Binding-site contacts:
Ligand atom OAB contacts residue PO41 of chain 1.F at 2.8 Å (h-bond).
Ligand atom CAI contacts residue LYS61 of chain 1.B at 3.4 Å.
Ligand atom CAA contacts residue ASN87 of chain 1.B at 3.3 Å.
Ligand atom CAO contacts residue THR88 of chain 1.B at 3.1 Å.
Ligand atom OAF contacts residue ASN87 of chain 1.B at 2.5 Å (h-bond).
Ligand atom OAH contacts residue ASN188 of chain 1.B at 3.4 Å (h-bond).
Ligand atom OAH contacts residue VAL186 of chain 1.B at 3.5 Å.
Ligand atom CAJ contacts residue LYS61 of chain 1.B at 3.4 Å.
Ligand atom OAH contacts residue ALA189 of chain 1.B at 2.9 Å (h-bond).
Ligand atom OAE contacts residue ASN87 of chain 1.B at 3.2 Å (h-bond).
Ligand atom OAE contacts residue SER84 of chain 1.B at 2.8 Å (h-bond).
Ligand atom NAM contacts residue THR317 of chain 1.B at 2.6 Å (h-bond).
Ligand atom CAI contacts residue THR85 of chain 1.B at 3.3 Å.
Ligand atom CAA contacts residue THR317 of chain 1.B at 3.2 Å.
Ligand atom CAO contacts residue SER84 of chain 1.B at 3.3 Å.
Ligand atom OAD contacts residue ALA189 of chain 1.B at 3.5 Å (h-bond).
Ligand atom CAP contacts residue PO41 of chain 1.F at 3.5 Å.
Ligand atom CAP contacts residue THR85 of chain 1.B at 3.2 Å.
Ligand atom OAE contacts residue THR85 of chain 1.B at 3.1 Å (h-bond).
Ligand atom CAL contacts residue GLY187 of chain 1.B at 3.4 Å.
Ligand atom CAO contacts residue PO41 of chain 1.F at 3.5 Å.
Ligand atom OAB contacts residue THR88 of chain 1.B at 3.2 Å (h-bond).
Ligand atom OAG contacts residue ASN191 of chain 1.B at 2.6 Å (h-bond).
Ligand atom OAC contacts residue PO41 of chain 1.F at 2.9 Å (h-bond).
Ligand atom CAO contacts residue THR85 of chain 1.B at 3.1 Å.
Ligand atom OAE contacts residue THR88 of chain 1.B at 3.0 Å (h-bond).
Ligand atom CAQ contacts residue THR317 of chain 1.B at 3.3 Å.
Ligand atom CAA contacts residue GLU287 of chain 1.B at 3.2 Å.
Ligand atom OAN contacts residue PHE60 of chain 1.B at 3.5 Å.
Ligand atom OAB contacts residue THR85 of chain 1.B at 3.1 Å (h-bond).
Ligand atom CAK contacts residue THR317 of chain 1.B at 3.5 Å.
Ligand atom OAB contacts residue SER84 of chain 1.B at 3.0 Å.
Ligand atom OAH contacts residue GLY187 of chain 1.B at 2.6 Å (h-bond).
Ligand atom CAR contacts residue ALA240 of chain 1.B at 3.6 Å (hydrophobic).
Ligand atom OAD contacts residue ASN188 of chain 1.B at 2.9 Å (h-bond).
Ligand atom OAG contacts residue GLY190 of chain 1.B at 3.3 Å (h-bond).
Ligand atom OAE contacts residue GLY86 of chain 1.B at 3.4 Å (h-bond).
Ligand atom OAF contacts residue ALA240 of chain 1.B at 3.5 Å.
Ligand atom CAR contacts residue ASN87 of chain 1.B at 3.6 Å.
Ligand atom CAL contacts residue ILE241 of chain 1.B at 3.5 Å (hydrophobic).

Sequence of chain 1.B:
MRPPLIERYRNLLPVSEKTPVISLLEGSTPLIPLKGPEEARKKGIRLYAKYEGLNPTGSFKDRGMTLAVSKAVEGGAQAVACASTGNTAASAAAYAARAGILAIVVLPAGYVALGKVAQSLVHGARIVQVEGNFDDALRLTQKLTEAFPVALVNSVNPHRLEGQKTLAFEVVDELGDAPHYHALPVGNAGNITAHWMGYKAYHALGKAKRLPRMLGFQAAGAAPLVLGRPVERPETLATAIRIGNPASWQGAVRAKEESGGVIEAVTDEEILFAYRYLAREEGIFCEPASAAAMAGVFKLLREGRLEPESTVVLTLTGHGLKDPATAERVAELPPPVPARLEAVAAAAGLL

This small molecule binds to this protein.
Small molecule (SMILES): Cc1ncc(COP(=O)(O)O)c(/C=C/C(=O)C(=O)O)c1O